This small molecule binds to this protein.
Small molecule (SMILES): [H]/N=C(/N)N[C@H]1C[C@@H](S(=O)(=O)O)O[C@@H]([C@H](O)[C@H](O)CO)[C@@H]1NC(C)=O

Sequence of chain 3.A:
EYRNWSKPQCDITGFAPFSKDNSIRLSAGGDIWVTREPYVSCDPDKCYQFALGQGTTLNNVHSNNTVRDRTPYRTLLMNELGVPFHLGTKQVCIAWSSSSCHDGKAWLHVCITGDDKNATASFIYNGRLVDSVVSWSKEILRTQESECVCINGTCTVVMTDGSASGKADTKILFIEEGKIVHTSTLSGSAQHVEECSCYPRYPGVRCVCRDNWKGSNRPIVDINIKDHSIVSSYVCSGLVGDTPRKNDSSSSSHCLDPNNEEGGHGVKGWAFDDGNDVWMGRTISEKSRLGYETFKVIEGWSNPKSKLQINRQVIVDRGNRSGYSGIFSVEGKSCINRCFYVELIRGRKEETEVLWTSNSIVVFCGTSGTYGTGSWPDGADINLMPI

Binding-site contacts:
Ligand atom O9 contacts residue ARG142 of chain 3.A at 3.2 Å (salt-bridge).
Ligand atom N09 contacts residue TRP96 of chain 3.A at 3.4 Å (h-bond).
Ligand atom C8 contacts residue GLU194 of chain 3.A at 3.6 Å.
Ligand atom N08 contacts residue GLU37 of chain 3.A at 3.8 Å.
Ligand atom O8 contacts residue GLU194 of chain 3.A at 2.6 Å (salt-bridge).
Ligand atom O01 contacts residue ARG36 of chain 3.A at 3.1 Å (salt-bridge).
Ligand atom O24 contacts residue ARG210 of chain 3.A at 3.2 Å (salt-bridge).
Ligand atom N06 contacts residue GLU37 of chain 3.A at 3.5 Å (salt-bridge).
Ligand atom O23 contacts residue GOL1 of chain 3.F at 3.1 Å (h-bond).
Ligand atom S02 contacts residue ARG289 of chain 3.A at 3.8 Å.
Ligand atom O24 contacts residue HIS265 of chain 3.A at 3.4 Å.
Ligand atom O9 contacts residue ALA164 of chain 3.A at 3.5 Å.
Ligand atom N09 contacts residue GLU145 of chain 3.A at 3.2 Å (salt-bridge).
Ligand atom O01 contacts residue TYR324 of chain 3.A at 3.7 Å.
Ligand atom S02 contacts residue TYR324 of chain 3.A at 3.7 Å.
Ligand atom C9 contacts residue GLU194 of chain 3.A at 3.2 Å.
Ligand atom O01 contacts residue ARG289 of chain 3.A at 2.9 Å (salt-bridge).
Ligand atom N08 contacts residue TRP96 of chain 3.A at 2.8 Å (h-bond).
Ligand atom O9 contacts residue GLU194 of chain 3.A at 2.4 Å (salt-bridge).
Ligand atom N06 contacts residue ASP69 of chain 3.A at 3.0 Å (salt-bridge).
Ligand atom C11 contacts residue ILE140 of chain 3.A at 3.8 Å (hydrophobic).
Ligand atom C9 contacts residue ALA164 of chain 3.A at 3.5 Å (hydrophobic).
Ligand atom O24 contacts residue TYR324 of chain 3.A at 3.8 Å.
Ligand atom O8 contacts residue ARG210 of chain 3.A at 3.5 Å (salt-bridge).
Ligand atom C9 contacts residue ASN212 of chain 3.A at 3.8 Å.
Ligand atom C07 contacts residue TRP96 of chain 3.A at 3.5 Å (hydrophobic).
Ligand atom C2 contacts residue TYR324 of chain 3.A at 3.0 Å (hydrophobic).
Ligand atom C3 contacts residue ASP69 of chain 3.A at 3.4 Å.
Ligand atom C3 contacts residue TYR324 of chain 3.A at 3.6 Å (hydrophobic).
Ligand atom C8 contacts residue ARG210 of chain 3.A at 3.7 Å.
Ligand atom O10 contacts residue ASP69 of chain 3.A at 3.8 Å.
Ligand atom N08 contacts residue ASP69 of chain 3.A at 2.9 Å (salt-bridge).
Ligand atom C07 contacts residue GLU37 of chain 3.A at 3.7 Å.
Ligand atom C11 contacts residue TRP96 of chain 3.A at 3.7 Å (hydrophobic).
Ligand atom C4 contacts residue ASP69 of chain 3.A at 3.7 Å.
Ligand atom C11 contacts residue ARG142 of chain 3.A at 3.7 Å.
Ligand atom C3 contacts residue GLU37 of chain 3.A at 3.8 Å.
Ligand atom O10 contacts residue ARG70 of chain 3.A at 2.9 Å (salt-bridge).
Ligand atom O24 contacts residue ARG289 of chain 3.A at 2.8 Å (salt-bridge).
Ligand atom N08 contacts residue ARG74 of chain 3.A at 3.2 Å (salt-bridge).